This protein binds this small molecule.
Small molecule (SMILES): CC(=O)N[C@H]1[C@H](O[C@H]2[C@H](O)[C@@H](NC(C)=O)CO[C@@H]2CO)O[C@H](CO)[C@@H](O[C@H]2O[C@H](CO)[C@@H](O)[C@H](O)[C@@H]2O)[C@@H]1O

Sequence of chain 1.B:
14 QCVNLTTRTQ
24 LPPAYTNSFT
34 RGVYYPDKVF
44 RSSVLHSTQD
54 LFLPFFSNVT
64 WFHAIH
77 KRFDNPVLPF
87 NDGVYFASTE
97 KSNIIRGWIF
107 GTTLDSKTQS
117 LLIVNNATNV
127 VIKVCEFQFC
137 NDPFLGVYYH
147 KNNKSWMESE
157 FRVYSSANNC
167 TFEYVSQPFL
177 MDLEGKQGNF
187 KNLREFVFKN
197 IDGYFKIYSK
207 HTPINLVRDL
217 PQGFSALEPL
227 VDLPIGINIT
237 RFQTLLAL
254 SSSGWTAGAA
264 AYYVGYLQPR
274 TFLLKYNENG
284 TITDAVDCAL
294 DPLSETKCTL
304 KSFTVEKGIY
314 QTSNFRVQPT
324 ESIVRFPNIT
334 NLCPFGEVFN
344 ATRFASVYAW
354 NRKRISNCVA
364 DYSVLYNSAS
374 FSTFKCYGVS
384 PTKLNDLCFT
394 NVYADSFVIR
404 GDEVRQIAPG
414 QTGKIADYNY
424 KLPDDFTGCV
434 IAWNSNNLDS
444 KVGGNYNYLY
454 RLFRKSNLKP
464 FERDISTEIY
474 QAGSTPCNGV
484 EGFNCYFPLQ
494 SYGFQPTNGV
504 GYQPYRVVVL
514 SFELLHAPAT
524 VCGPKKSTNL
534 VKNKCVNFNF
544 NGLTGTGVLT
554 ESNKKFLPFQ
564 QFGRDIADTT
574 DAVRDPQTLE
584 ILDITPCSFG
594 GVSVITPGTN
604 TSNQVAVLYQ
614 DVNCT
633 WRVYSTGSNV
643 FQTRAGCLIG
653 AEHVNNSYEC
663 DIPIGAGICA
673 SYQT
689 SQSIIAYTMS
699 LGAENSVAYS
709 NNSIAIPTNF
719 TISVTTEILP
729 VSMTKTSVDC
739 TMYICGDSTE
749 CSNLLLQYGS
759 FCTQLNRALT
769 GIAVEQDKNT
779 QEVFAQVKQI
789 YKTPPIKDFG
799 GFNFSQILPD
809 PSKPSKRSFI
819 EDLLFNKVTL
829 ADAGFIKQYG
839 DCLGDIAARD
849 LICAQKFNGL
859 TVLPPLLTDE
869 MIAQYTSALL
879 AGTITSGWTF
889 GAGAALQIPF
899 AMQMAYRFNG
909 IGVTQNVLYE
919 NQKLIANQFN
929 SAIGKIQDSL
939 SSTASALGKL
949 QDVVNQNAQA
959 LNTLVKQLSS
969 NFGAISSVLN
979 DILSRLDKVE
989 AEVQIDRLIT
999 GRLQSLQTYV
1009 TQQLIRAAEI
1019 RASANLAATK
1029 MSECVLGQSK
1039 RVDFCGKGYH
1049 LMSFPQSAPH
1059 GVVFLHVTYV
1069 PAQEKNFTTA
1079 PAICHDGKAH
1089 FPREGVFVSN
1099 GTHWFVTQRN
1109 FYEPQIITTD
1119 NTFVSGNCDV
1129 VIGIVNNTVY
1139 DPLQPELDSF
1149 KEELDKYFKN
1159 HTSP

Sequence of chain 1.A:
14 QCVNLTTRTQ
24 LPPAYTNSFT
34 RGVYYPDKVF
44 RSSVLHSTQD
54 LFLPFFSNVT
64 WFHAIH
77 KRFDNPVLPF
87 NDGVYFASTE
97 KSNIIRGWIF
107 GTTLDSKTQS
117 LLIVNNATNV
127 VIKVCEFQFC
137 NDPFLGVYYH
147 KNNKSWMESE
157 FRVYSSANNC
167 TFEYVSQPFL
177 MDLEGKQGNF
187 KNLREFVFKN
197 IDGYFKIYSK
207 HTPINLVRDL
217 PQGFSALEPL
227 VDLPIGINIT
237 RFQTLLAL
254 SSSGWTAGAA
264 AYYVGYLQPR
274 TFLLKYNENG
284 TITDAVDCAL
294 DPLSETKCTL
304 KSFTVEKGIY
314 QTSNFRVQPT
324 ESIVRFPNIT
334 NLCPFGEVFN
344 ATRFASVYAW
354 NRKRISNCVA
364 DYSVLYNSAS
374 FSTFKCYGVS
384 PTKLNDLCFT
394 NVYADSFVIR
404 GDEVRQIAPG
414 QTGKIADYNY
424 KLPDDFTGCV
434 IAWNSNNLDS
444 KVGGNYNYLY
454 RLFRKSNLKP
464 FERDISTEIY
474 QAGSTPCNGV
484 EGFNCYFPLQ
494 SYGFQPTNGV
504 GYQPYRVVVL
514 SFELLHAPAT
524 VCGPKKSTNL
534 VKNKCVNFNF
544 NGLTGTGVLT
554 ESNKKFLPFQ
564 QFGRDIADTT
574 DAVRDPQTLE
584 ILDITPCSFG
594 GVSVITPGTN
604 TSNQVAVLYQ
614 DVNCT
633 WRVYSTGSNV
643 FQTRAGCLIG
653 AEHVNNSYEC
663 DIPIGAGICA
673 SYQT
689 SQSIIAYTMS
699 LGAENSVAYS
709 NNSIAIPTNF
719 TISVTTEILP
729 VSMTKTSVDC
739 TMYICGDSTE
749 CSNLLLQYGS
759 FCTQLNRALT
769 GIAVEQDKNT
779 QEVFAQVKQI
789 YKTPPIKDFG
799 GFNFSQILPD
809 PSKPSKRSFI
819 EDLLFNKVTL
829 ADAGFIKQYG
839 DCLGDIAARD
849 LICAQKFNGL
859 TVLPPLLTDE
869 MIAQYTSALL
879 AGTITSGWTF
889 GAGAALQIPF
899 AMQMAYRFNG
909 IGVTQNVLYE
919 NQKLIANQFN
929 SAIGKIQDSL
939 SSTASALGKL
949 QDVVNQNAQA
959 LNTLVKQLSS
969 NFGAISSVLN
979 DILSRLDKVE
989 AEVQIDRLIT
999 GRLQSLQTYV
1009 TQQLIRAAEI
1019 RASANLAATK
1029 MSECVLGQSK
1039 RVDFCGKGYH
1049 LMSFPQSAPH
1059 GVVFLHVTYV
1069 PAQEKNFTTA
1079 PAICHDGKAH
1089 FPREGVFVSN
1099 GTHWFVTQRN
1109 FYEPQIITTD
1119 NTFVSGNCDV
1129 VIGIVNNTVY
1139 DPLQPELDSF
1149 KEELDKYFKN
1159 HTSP

Binding-site contacts:
Ligand atom C3 contacts residue ASN282 of chain 1.B at 3.8 Å.
Ligand atom O7 contacts residue ASN282 of chain 1.B at 3.2 Å (h-bond).
Ligand atom C8 contacts residue ASN282 of chain 1.B at 4.0 Å.
Ligand atom O7 contacts residue ASN280 of chain 1.B at 4.0 Å.
Ligand atom C7 contacts residue ASN282 of chain 1.B at 3.0 Å.
Ligand atom N2 contacts residue ASN282 of chain 1.B at 2.5 Å (h-bond).
Ligand atom C7 contacts residue ASN280 of chain 1.B at 4.3 Å.
Ligand atom C8 contacts residue ASN280 of chain 1.B at 4.2 Å.
Ligand atom C8 contacts residue GLU281 of chain 1.B at 4.5 Å.
Ligand atom O5 contacts residue LYS558 of chain 1.A at 4.2 Å.
Ligand atom C1 contacts residue ASN282 of chain 1.B at 1.6 Å.
Ligand atom C4 contacts residue ASN282 of chain 1.B at 4.4 Å.
Ligand atom C2 contacts residue ASN282 of chain 1.B at 2.4 Å.
Ligand atom C5 contacts residue ASN282 of chain 1.B at 3.8 Å.
Ligand atom O5 contacts residue ASN282 of chain 1.B at 2.8 Å (h-bond).